Sequence of chain 3.A:
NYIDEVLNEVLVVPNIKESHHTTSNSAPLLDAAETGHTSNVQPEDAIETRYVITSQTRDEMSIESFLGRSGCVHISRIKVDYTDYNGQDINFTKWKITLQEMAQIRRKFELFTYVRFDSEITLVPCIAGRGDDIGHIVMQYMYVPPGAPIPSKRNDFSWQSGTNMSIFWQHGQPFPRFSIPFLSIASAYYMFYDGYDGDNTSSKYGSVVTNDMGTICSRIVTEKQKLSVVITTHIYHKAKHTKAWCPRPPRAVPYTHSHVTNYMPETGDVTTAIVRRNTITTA

A protein and the small-molecule ligand that binds it are described below.
Small molecule (SMILES): Cc1cc(CCCCCOc2c(Cl)cc(C3=NCCO3)cc2Cl)on1

Binding-site contacts:
Ligand atom C5A contacts residue ILE220 of chain 3.A at 3.9 Å (hydrophobic).
Ligand atom CL1 contacts residue ILE125 of chain 3.A at 3.5 Å.
Ligand atom C2C contacts residue MET217 of chain 3.A at 3.7 Å (hydrophobic).
Ligand atom C4B contacts residue ILE125 of chain 3.A at 3.9 Å (hydrophobic).
Ligand atom CL2 contacts residue ILE184 of chain 3.A at 3.9 Å.
Ligand atom C4B contacts residue ILE220 of chain 3.A at 4.0 Å (hydrophobic).
Ligand atom C4A contacts residue TYR145 of chain 3.A at 3.3 Å (hydrophobic).
Ligand atom C6B contacts residue ILE184 of chain 3.A at 4.1 Å (hydrophobic).
Ligand atom C4A contacts residue LEU127 of chain 3.A at 4.0 Å (hydrophobic).
Ligand atom CL2 contacts residue LEU187 of chain 3.A at 3.9 Å.
Ligand atom N3A contacts residue LEU127 of chain 3.A at 4.1 Å.
Ligand atom C3B contacts residue ILE220 of chain 3.A at 4.2 Å (hydrophobic).
Ligand atom C3 contacts residue LEU103 of chain 3.A at 4.1 Å (hydrophobic).
Ligand atom O1A contacts residue TYR147 of chain 3.A at 4.0 Å.
Ligand atom N3A contacts residue PHE182 of chain 3.A at 4.0 Å.
Ligand atom C31 contacts residue GLN104 of chain 3.A at 3.6 Å.
Ligand atom O1B contacts residue ILE125 of chain 3.A at 3.5 Å.
Ligand atom CL1 contacts residue ILE239 of chain 3.A at 3.8 Å.
Ligand atom C2A contacts residue ILE220 of chain 3.A at 3.8 Å (hydrophobic).
Ligand atom C5A contacts residue TYR147 of chain 3.A at 4.1 Å (hydrophobic).
Ligand atom C5A contacts residue MET146 of chain 3.A at 3.7 Å (hydrophobic).
Ligand atom C31 contacts residue MET195 of chain 3.A at 3.5 Å (hydrophobic).
Ligand atom C4C contacts residue MET217 of chain 3.A at 4.2 Å (hydrophobic).
Ligand atom C5A contacts residue TYR145 of chain 3.A at 3.8 Å (hydrophobic).
Ligand atom C5B contacts residue TYR147 of chain 3.A at 3.9 Å (hydrophobic).
Ligand atom CL2 contacts residue TYR147 of chain 3.A at 3.4 Å.
Ligand atom C5 contacts residue LEU103 of chain 3.A at 3.8 Å (hydrophobic).
Ligand atom C4 contacts residue LEU103 of chain 3.A at 3.4 Å (hydrophobic).
Ligand atom C4A contacts residue ILE220 of chain 3.A at 4.1 Å (hydrophobic).
Ligand atom C5B contacts residue ILE125 of chain 3.A at 3.9 Å (hydrophobic).
Ligand atom C6B contacts residue ILE125 of chain 3.A at 3.6 Å (hydrophobic).
Ligand atom C3B contacts residue ILE125 of chain 3.A at 3.5 Å (hydrophobic).
Ligand atom N2 contacts residue THR102 of chain 3.A at 4.2 Å.
Ligand atom C1B contacts residue ILE125 of chain 3.A at 3.1 Å (hydrophobic).
Ligand atom N2 contacts residue ASN215 of chain 3.A at 3.7 Å.
Ligand atom O1A contacts residue ILE220 of chain 3.A at 3.6 Å.
Ligand atom C2A contacts residue PHE182 of chain 3.A at 4.2 Å (hydrophobic).
Ligand atom C2B contacts residue ILE125 of chain 3.A at 3.1 Å (hydrophobic).
Ligand atom C1C contacts residue LEU103 of chain 3.A at 4.1 Å (hydrophobic).
Ligand atom O1 contacts residue MET217 of chain 3.A at 4.2 Å.